Sequence of chain 1.B:
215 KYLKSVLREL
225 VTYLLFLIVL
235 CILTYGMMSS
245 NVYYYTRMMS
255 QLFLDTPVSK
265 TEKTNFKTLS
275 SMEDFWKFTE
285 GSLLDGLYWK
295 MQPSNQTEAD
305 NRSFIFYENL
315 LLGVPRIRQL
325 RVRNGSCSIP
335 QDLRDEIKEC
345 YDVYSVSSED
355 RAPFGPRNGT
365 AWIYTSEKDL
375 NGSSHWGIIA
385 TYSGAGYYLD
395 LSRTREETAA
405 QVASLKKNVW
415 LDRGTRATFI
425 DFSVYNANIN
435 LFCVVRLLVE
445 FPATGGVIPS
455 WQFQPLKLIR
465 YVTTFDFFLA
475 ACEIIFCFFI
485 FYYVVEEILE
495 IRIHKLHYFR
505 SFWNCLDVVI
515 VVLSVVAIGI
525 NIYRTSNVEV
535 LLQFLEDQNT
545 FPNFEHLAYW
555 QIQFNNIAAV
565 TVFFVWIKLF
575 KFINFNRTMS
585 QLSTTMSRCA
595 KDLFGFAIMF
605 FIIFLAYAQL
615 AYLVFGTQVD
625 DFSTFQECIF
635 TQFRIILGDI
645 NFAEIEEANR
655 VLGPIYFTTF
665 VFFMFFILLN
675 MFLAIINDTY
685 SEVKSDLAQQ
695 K

Binding-site contacts:
Ligand atom O contacts residue GLN613 of chain 1.B at 4.4 Å.
Ligand atom C contacts residue TYR239 of chain 1.A at 4.2 Å (hydrophobic).
Ligand atom O contacts residue CYS235 of chain 1.A at 4.3 Å.
Ligand atom CB contacts residue GLN613 of chain 1.B at 4.4 Å.
Ligand atom CE1 contacts residue LEU609 of chain 1.B at 4.1 Å (hydrophobic).
Ligand atom OH contacts residue THR238 of chain 1.A at 4.4 Å.
Ligand atom O contacts residue TYR239 of chain 1.A at 4.1 Å.
Ligand atom N contacts residue PLM1 of chain 1.BA at 4.3 Å.
Ligand atom CD2 contacts residue PLM1 of chain 1.BA at 4.2 Å.
Ligand atom CM contacts residue PLM1 of chain 1.BA at 4.3 Å.
Ligand atom OH contacts residue GLN613 of chain 1.B at 3.6 Å.
Ligand atom CE2 contacts residue PLM1 of chain 1.BA at 3.5 Å.
Ligand atom O contacts residue THR238 of chain 1.A at 3.2 Å (h-bond).
Ligand atom N contacts residue PHE629 of chain 1.B at 3.6 Å.
Ligand atom C contacts residue THR238 of chain 1.A at 4.2 Å.
Ligand atom OXT contacts residue TYR239 of chain 1.A at 3.8 Å.

A protein and the small-molecule ligand that binds it are described below.
Small molecule (SMILES): N[C@@H](CC1CCCCC1)[C@@H](O)CC(=O)O

Sequence of chain 1.A:
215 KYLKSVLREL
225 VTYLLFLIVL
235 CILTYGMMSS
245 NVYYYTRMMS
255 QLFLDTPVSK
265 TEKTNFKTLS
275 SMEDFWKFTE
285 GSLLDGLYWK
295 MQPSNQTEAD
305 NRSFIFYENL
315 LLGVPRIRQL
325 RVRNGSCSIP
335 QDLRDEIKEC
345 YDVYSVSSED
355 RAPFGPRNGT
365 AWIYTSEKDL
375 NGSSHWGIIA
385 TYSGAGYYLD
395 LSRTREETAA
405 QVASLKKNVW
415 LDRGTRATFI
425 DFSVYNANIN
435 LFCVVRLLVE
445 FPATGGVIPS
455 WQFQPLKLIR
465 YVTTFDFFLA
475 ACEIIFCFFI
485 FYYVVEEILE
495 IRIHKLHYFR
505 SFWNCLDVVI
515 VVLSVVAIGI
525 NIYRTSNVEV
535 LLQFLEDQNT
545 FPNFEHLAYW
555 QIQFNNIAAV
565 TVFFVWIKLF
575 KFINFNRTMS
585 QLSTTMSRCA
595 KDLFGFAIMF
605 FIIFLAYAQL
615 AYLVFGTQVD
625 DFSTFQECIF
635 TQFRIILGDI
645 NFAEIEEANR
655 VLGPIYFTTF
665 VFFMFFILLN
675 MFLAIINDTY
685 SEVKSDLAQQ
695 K